This small molecule binds to this protein.
Small molecule (SMILES): CC(=O)N[C@@H]1[C@@H](O)[C@H](O)[C@@H](CO)O[C@H]1O

Binding-site contacts:
Ligand atom O6 contacts residue SER101 of chain 1.A at 3.6 Å.
Ligand atom O5 contacts residue SER112 of chain 1.A at 2.4 Å (h-bond).
Ligand atom N2 contacts residue SER101 of chain 1.A at 4.2 Å.
Ligand atom C5 contacts residue SER112 of chain 1.A at 3.7 Å.
Ligand atom C2 contacts residue SER112 of chain 1.A at 2.5 Å.
Ligand atom C1 contacts residue SER101 of chain 1.A at 3.8 Å.
Ligand atom C4 contacts residue SER112 of chain 1.A at 4.3 Å.
Ligand atom O6 contacts residue PRO100 of chain 1.A at 3.7 Å.
Ligand atom C2 contacts residue SER101 of chain 1.A at 3.9 Å.
Ligand atom C6 contacts residue PRO100 of chain 1.A at 4.3 Å (hydrophobic).
Ligand atom C7 contacts residue SER101 of chain 1.A at 4.0 Å.
Ligand atom C7 contacts residue SER112 of chain 1.A at 3.7 Å.
Ligand atom N2 contacts residue SER112 of chain 1.A at 2.9 Å (h-bond).
Ligand atom C1 contacts residue PRO100 of chain 1.A at 4.5 Å (hydrophobic).
Ligand atom O7 contacts residue SER101 of chain 1.A at 3.5 Å (h-bond).
Ligand atom O5 contacts residue PRO100 of chain 1.A at 3.6 Å.
Ligand atom C1 contacts residue SER112 of chain 1.A at 1.5 Å.
Ligand atom O7 contacts residue SER112 of chain 1.A at 4.0 Å.
Ligand atom O5 contacts residue SER101 of chain 1.A at 4.0 Å.
Ligand atom C3 contacts residue SER112 of chain 1.A at 3.8 Å.

Sequence of chain 1.A:
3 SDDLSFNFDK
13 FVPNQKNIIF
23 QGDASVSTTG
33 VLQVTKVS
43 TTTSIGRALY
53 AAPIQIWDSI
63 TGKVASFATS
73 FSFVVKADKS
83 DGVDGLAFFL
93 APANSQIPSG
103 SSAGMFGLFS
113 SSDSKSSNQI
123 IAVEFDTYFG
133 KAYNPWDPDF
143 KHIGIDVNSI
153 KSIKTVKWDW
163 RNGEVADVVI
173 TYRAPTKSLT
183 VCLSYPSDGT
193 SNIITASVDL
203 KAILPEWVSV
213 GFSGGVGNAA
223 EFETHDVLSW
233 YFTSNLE